Binding-site contacts:
Ligand atom C37 contacts residue GLN16 of chain 1.A at 3.6 Å.
Ligand atom C5 contacts residue THR15 of chain 1.A at 3.8 Å.
Ligand atom C4 contacts residue VAL33 of chain 1.A at 3.6 Å (hydrophobic).
Ligand atom C22 contacts residue GLY225 of chain 1.A at 3.7 Å.
Ligand atom C22 contacts residue ASP223 of chain 1.A at 3.6 Å.
Ligand atom C11 contacts residue THR82 of chain 1.A at 3.0 Å.
Ligand atom C24 contacts residue ASP223 of chain 1.A at 3.4 Å.
Ligand atom O14 contacts residue ALA226 of chain 1.A at 3.3 Å.
Ligand atom C24 contacts residue ASP35 of chain 1.A at 3.5 Å.
Ligand atom C1 contacts residue ALA226 of chain 1.A at 3.7 Å (hydrophobic).
Ligand atom N30 contacts residue SER81 of chain 1.A at 3.5 Å (h-bond).
Ligand atom C31 contacts residue SER81 of chain 1.A at 3.7 Å.
Ligand atom C38 contacts residue PRO115 of chain 1.A at 3.5 Å (hydrophobic).
Ligand atom C1 contacts residue THR224 of chain 1.A at 2.9 Å.
Ligand atom O33 contacts residue THR306 of chain 1.A at 3.5 Å.
Ligand atom O29 contacts residue SER81 of chain 1.A at 3.0 Å (h-bond).
Ligand atom C25 contacts residue ASP223 of chain 1.A at 3.5 Å.
Ligand atom C34 contacts residue LEU221 of chain 1.A at 3.4 Å (hydrophobic).
Ligand atom N23 contacts residue ASP223 of chain 1.A at 2.8 Å (salt-bridge).
Ligand atom O29 contacts residue TYR80 of chain 1.A at 3.2 Å.
Ligand atom C3 contacts residue GLY225 of chain 1.A at 3.3 Å.
Ligand atom C34 contacts residue GLY37 of chain 1.A at 3.4 Å.
Ligand atom N23 contacts residue ASP35 of chain 1.A at 2.8 Å (salt-bridge).
Ligand atom N15 contacts residue GLY225 of chain 1.A at 3.7 Å.
Ligand atom C22 contacts residue ASP35 of chain 1.A at 3.1 Å.
Ligand atom C5 contacts residue SER227 of chain 1.A at 3.7 Å.
Ligand atom C24 contacts residue GLY37 of chain 1.A at 3.5 Å.
Ligand atom O14 contacts residue GLY225 of chain 1.A at 3.3 Å (h-bond).
Ligand atom C18 contacts residue GLY225 of chain 1.A at 3.8 Å.
Ligand atom C7 contacts residue GLY225 of chain 1.A at 3.8 Å.
Ligand atom C35 contacts residue LEU221 of chain 1.A at 3.7 Å (hydrophobic).
Ligand atom C1 contacts residue TYR159 of chain 1.A at 3.6 Å (hydrophobic).
Ligand atom C13 contacts residue GLY225 of chain 1.A at 3.4 Å.
Ligand atom N10 contacts residue THR82 of chain 1.A at 3.0 Å (h-bond).
Ligand atom N6 contacts residue GLY225 of chain 1.A at 2.8 Å (h-bond).
Ligand atom C4 contacts residue GLY225 of chain 1.A at 3.4 Å.
Ligand atom O2 contacts residue TYR17 of chain 1.A at 3.1 Å (h-bond).
Ligand atom C3 contacts residue THR15 of chain 1.A at 3.4 Å.
Ligand atom C5 contacts residue GLY225 of chain 1.A at 3.6 Å.
Ligand atom C28 contacts residue SER81 of chain 1.A at 3.3 Å.

Sequence of chain 1.A:
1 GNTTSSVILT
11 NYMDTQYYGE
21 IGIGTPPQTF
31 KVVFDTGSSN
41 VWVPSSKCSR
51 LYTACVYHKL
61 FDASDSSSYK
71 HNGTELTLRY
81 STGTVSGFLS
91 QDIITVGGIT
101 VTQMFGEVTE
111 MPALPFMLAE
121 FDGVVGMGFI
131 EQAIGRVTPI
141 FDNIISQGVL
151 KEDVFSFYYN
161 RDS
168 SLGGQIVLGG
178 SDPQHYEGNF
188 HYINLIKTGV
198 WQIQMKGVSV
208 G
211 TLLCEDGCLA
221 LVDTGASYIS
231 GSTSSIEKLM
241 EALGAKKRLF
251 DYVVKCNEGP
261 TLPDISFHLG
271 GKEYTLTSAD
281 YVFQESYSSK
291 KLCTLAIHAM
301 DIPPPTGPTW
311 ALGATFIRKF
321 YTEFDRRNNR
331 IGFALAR

This small molecule binds to this protein.
Small molecule (SMILES): COCCCNc1nc(C(C)(C)C)ncc1C(=O)N(CC(C)C)[C@@H]1CNC[C@H](C(=O)N2CCOCC2)C1